This small molecule binds to this protein.
Small molecule (SMILES): Nc1nc2c(c(=O)[nH]1)N[C@@H](/C(S)=C(/S)[C@H](O)CO[P](=O)(O)O[P](=O)(O)OC[C@H]1O[C@@H](n3cnc4c(=O)[nH]c(N)nc43)[C@H](O)[C@@H]1O)C=N2

Binding-site contacts:
Ligand atom S13 contacts residue LYS917 of chain 1.K at 2.6 Å (salt-bridge).
Ligand atom O3A contacts residue HIS273 of chain 1.K at 2.9 Å (h-bond).
Ligand atom O14 contacts residue LYS917 of chain 1.K at 3.3 Å (salt-bridge).
Ligand atom N8 contacts residue LYS661 of chain 1.K at 3.2 Å (salt-bridge).
Ligand atom O2A contacts residue ASN659 of chain 1.K at 3.3 Å (h-bond).
Ligand atom O11 contacts residue HIS923 of chain 1.K at 3.3 Å.
Ligand atom O6 contacts residue LYS236 of chain 1.K at 3.0 Å (salt-bridge).
Ligand atom O1B contacts residue ASN659 of chain 1.K at 2.8 Å (h-bond).
Ligand atom C2 contacts residue ASP734 of chain 1.K at 3.2 Å.
Ligand atom S13 contacts residue HIS273 of chain 1.K at 3.0 Å (h-bond).
Ligand atom O14 contacts residue THR915 of chain 1.K at 2.9 Å (h-bond).
Ligand atom S12 contacts residue MD11 of chain 1.KB at 2.6 Å (h-bond).
Ligand atom N16 contacts residue GLN1057 of chain 1.K at 2.8 Å (h-bond).
Ligand atom S13 contacts residue ASP275 of chain 1.K at 2.5 Å (salt-bridge).
Ligand atom N1 contacts residue ASP734 of chain 1.K at 3.1 Å (salt-bridge).
Ligand atom C5' contacts residue GLN925 of chain 1.K at 3.1 Å.
Ligand atom C17 contacts residue GLN1057 of chain 1.K at 3.1 Å.
Ligand atom N15 contacts residue LYS917 of chain 1.K at 2.6 Å (salt-bridge).
Ligand atom N18 contacts residue GLN1057 of chain 1.K at 2.9 Å (h-bond).
Ligand atom O3B contacts residue HIS923 of chain 1.K at 3.3 Å.
Ligand atom C14 contacts residue HIS273 of chain 1.K at 3.2 Å.
Ligand atom O1A contacts residue GLN925 of chain 1.K at 3.2 Å.
Ligand atom C1' contacts residue ASP681 of chain 1.K at 3.1 Å.
Ligand atom S12 contacts residue HIS923 of chain 1.K at 3.1 Å (h-bond).
Ligand atom O3' contacts residue ASP681 of chain 1.K at 2.9 Å (salt-bridge).
Ligand atom N2 contacts residue ASP734 of chain 1.K at 2.5 Å (salt-bridge).
Ligand atom O2A contacts residue SER924 of chain 1.K at 2.3 Å (h-bond).
Ligand atom C16 contacts residue HIS1020 of chain 1.K at 3.1 Å.
Ligand atom C13 contacts residue LYS917 of chain 1.K at 3.0 Å.
Ligand atom N16 contacts residue THR915 of chain 1.K at 2.9 Å (h-bond).
Ligand atom O2B contacts residue VAL654 of chain 1.K at 3.0 Å.
Ligand atom N2 contacts residue THR652 of chain 1.K at 3.3 Å (h-bond).
Ligand atom N17 contacts residue THR915 of chain 1.K at 2.6 Å (h-bond).
Ligand atom O1B contacts residue ASN655 of chain 1.K at 3.0 Å (h-bond).
Ligand atom O11 contacts residue HIS1020 of chain 1.K at 2.8 Å (h-bond).
Ligand atom C17 contacts residue THR915 of chain 1.K at 3.2 Å.
Ligand atom O2' contacts residue ASP681 of chain 1.K at 3.1 Å (salt-bridge).
Ligand atom O1A contacts residue VAL922 of chain 1.K at 3.3 Å (h-bond).
Ligand atom S13 contacts residue MD11 of chain 1.KB at 3.1 Å (h-bond).
Ligand atom C4 contacts residue ASN653 of chain 1.K at 3.2 Å.

Sequence of chain 1.K:
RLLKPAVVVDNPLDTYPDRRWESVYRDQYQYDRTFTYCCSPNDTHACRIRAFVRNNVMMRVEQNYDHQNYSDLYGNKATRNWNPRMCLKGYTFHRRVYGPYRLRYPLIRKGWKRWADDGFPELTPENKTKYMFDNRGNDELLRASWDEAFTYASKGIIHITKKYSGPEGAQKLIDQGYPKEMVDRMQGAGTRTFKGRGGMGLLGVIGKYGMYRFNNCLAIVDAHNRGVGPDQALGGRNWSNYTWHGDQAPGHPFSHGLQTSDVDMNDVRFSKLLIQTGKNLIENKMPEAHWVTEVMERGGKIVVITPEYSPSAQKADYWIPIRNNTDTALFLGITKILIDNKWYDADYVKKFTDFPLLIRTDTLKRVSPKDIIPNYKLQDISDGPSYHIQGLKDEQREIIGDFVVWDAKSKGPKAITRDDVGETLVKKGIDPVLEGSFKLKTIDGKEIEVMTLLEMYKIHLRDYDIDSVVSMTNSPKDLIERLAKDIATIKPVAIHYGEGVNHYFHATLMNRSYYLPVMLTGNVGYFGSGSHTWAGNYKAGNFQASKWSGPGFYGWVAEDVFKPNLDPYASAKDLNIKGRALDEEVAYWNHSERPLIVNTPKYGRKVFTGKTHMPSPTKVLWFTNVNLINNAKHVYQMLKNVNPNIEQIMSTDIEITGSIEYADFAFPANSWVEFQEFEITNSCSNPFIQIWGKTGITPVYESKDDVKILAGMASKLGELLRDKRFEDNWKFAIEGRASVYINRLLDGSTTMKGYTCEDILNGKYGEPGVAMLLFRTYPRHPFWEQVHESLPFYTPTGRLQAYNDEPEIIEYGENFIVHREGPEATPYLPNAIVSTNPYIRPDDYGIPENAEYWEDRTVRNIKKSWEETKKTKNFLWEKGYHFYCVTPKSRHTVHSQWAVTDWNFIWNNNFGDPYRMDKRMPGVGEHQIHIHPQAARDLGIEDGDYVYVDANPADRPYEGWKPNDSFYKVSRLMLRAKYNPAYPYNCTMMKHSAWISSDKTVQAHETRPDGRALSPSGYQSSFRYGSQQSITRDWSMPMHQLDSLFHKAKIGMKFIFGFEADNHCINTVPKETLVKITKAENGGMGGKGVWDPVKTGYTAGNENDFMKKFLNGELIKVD